Sequence of chain 42.E:
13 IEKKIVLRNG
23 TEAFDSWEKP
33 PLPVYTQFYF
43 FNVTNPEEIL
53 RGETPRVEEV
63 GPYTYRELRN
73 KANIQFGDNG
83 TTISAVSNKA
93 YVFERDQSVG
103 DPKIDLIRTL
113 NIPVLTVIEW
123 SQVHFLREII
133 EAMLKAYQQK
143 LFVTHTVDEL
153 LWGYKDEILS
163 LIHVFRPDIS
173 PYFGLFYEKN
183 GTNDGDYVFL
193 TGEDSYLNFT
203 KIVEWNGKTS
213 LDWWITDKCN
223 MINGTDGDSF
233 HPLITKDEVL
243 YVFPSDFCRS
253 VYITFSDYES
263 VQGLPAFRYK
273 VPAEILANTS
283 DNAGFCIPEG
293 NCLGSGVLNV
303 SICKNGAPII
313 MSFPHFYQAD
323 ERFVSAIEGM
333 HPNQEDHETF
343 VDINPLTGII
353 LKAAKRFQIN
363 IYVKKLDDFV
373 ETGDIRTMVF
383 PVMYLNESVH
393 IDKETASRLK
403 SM

A protein and the small-molecule ligand that binds it are described below.
Small molecule (SMILES): CC(=O)N[C@H]1[C@H](O[C@H]2[C@H](O)[C@@H](NC(C)=O)CO[C@@H]2CO)O[C@H](CO)[C@@H](O[C@@H]2O[C@H](CO)[C@@H](O)[C@H](O)[C@@H]2O)[C@@H]1O

Binding-site contacts:
Ligand atom C7 contacts residue SER252 of chain 42.E at 3.5 Å.
Ligand atom C8 contacts residue SER252 of chain 42.E at 3.4 Å.
Ligand atom C5 contacts residue MET223 of chain 42.E at 4.0 Å (hydrophobic).
Ligand atom O5 contacts residue LYS220 of chain 42.E at 3.4 Å.
Ligand atom O3 contacts residue LYS220 of chain 42.E at 3.8 Å.
Ligand atom O3 contacts residue ASP283 of chain 42.E at 4.3 Å.
Ligand atom C3 contacts residue ASN225 of chain 42.E at 3.8 Å.
Ligand atom C4 contacts residue MET223 of chain 42.E at 4.0 Å (hydrophobic).
Ligand atom C3 contacts residue LYS220 of chain 42.E at 4.1 Å.
Ligand atom C1 contacts residue LYS220 of chain 42.E at 4.0 Å.
Ligand atom N2 contacts residue MET223 of chain 42.E at 3.8 Å.
Ligand atom O5 contacts residue ASN225 of chain 42.E at 2.3 Å (h-bond).
Ligand atom O7 contacts residue ARG251 of chain 42.E at 4.3 Å.
Ligand atom C2 contacts residue LYS220 of chain 42.E at 3.8 Å.
Ligand atom C1 contacts residue ASN225 of chain 42.E at 1.4 Å.
Ligand atom O6 contacts residue ASP283 of chain 42.E at 3.8 Å.
Ligand atom O4 contacts residue LYS220 of chain 42.E at 4.2 Å.
Ligand atom C7 contacts residue ASN225 of chain 42.E at 3.1 Å.
Ligand atom C7 contacts residue ARG251 of chain 42.E at 4.0 Å.
Ligand atom C8 contacts residue ARG251 of chain 42.E at 3.5 Å.
Ligand atom C7 contacts residue MET223 of chain 42.E at 3.6 Å (hydrophobic).
Ligand atom O7 contacts residue SER252 of chain 42.E at 2.9 Å (h-bond).
Ligand atom O7 contacts residue MET223 of chain 42.E at 3.5 Å.
Ligand atom C2 contacts residue ASN225 of chain 42.E at 2.5 Å.
Ligand atom N2 contacts residue ASN225 of chain 42.E at 3.0 Å (h-bond).
Ligand atom C1 contacts residue LYS220 of chain 42.E at 4.2 Å.
Ligand atom O7 contacts residue ASN225 of chain 42.E at 2.9 Å (h-bond).
Ligand atom C5 contacts residue ASN225 of chain 42.E at 3.6 Å.
Ligand atom N2 contacts residue LYS220 of chain 42.E at 4.1 Å.
Ligand atom O6 contacts residue TYR243 of chain 42.E at 4.0 Å.
Ligand atom C6 contacts residue ASP283 of chain 42.E at 3.8 Å.
Ligand atom C2 contacts residue ASP283 of chain 42.E at 3.8 Å.
Ligand atom C8 contacts residue MET223 of chain 42.E at 3.3 Å (hydrophobic).
Ligand atom C5 contacts residue LYS220 of chain 42.E at 4.0 Å.
Ligand atom C4 contacts residue LYS220 of chain 42.E at 3.4 Å.
Ligand atom O4 contacts residue MET223 of chain 42.E at 3.7 Å.
Ligand atom O7 contacts residue LYS220 of chain 42.E at 4.0 Å.
Ligand atom C6 contacts residue LYS220 of chain 42.E at 4.0 Å.
Ligand atom C3 contacts residue MET223 of chain 42.E at 3.7 Å (hydrophobic).
Ligand atom C4 contacts residue ASN225 of chain 42.E at 4.2 Å.